A protein and the small-molecule ligand that binds it are described below.
Small molecule (SMILES): NCC(=O)O

Sequence of chain 2.A:
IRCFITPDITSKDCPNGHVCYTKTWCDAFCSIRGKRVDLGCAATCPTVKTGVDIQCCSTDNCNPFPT

Sequence of chain 1.A:
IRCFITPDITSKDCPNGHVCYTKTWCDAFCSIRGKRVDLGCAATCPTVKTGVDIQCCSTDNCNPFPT

Binding-site contacts:
Ligand atom C contacts residue PRO7 of chain 2.A at 4.3 Å (hydrophobic).
Ligand atom N contacts residue PRO7 of chain 2.A at 4.1 Å.
Ligand atom CA contacts residue ILE5 of chain 2.A at 3.7 Å (hydrophobic).
Ligand atom C contacts residue LYS12 of chain 1.A at 4.1 Å.
Ligand atom C contacts residue THR10 of chain 1.A at 4.5 Å.
Ligand atom CA contacts residue LYS12 of chain 1.A at 3.7 Å.
Ligand atom N contacts residue LYS12 of chain 1.A at 4.4 Å.
Ligand atom O contacts residue PRO7 of chain 2.A at 3.9 Å.
Ligand atom OXT contacts residue THR10 of chain 1.A at 3.9 Å.
Ligand atom CA contacts residue PRO7 of chain 2.A at 4.1 Å (hydrophobic).
Ligand atom N contacts residue ILE5 of chain 2.A at 4.0 Å.
Ligand atom OXT contacts residue LYS12 of chain 1.A at 3.7 Å.